Sequence of chain 30.A:
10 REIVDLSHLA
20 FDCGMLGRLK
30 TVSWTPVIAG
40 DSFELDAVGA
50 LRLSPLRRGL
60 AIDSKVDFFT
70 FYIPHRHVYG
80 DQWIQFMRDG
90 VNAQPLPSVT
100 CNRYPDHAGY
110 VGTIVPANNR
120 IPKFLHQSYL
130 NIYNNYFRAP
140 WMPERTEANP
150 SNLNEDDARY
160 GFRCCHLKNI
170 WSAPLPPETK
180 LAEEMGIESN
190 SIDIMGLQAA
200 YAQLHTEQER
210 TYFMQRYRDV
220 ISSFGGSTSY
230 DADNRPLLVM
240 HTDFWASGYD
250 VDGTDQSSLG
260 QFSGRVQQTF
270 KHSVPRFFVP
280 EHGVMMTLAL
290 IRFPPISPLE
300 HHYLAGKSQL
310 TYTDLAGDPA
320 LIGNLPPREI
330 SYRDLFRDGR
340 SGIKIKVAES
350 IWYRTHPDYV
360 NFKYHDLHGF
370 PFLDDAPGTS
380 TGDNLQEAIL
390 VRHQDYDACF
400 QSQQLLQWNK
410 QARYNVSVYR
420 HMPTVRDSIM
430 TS

This small molecule binds to this protein.
Small molecule (SMILES): Nc1ncnc2c1N1CN2[C@H]2C[C@]3(OP3(O)(O)OC[C@H]3OCC[C@@H]3O[P](=O)(O)OC[C@H]3O[C@@H]1C[C@@H]3O)[C@@H](CO[P](=O)(O)O[C@H]1CCO[C@@H]1COP(=O)=O)O2

Sequence of chain 26.A:
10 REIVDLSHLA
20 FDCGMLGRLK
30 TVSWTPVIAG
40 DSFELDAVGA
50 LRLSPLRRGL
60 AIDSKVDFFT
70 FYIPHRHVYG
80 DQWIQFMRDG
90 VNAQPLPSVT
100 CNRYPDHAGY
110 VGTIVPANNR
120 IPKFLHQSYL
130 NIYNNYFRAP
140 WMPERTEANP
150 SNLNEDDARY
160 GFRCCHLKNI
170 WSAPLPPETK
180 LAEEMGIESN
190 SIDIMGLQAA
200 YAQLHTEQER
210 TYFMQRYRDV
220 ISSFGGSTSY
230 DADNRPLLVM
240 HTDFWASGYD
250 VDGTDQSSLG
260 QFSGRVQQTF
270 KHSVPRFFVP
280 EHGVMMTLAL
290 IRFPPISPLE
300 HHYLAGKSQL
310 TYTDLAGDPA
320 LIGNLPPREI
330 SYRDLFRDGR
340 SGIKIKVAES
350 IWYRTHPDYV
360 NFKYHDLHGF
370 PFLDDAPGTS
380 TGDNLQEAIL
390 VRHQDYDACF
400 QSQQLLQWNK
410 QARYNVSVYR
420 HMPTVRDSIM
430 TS

Sequence of chain 30.C:
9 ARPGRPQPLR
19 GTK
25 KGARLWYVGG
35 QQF

Binding-site contacts:
Ligand atom C2' contacts residue DC1 of chain 30.E at 2.2 Å.
Ligand atom C5' contacts residue TYR31 of chain 30.C at 2.9 Å (hydrophobic).
Ligand atom OP2 contacts residue ARG425 of chain 26.A at 3.8 Å.
Ligand atom C6 contacts residue GLU208 of chain 30.A at 2.6 Å.
Ligand atom OP2 contacts residue ASP426 of chain 26.A at 2.8 Å (salt-bridge).
Ligand atom P contacts residue ARG425 of chain 26.A at 3.5 Å.
Ligand atom O3' contacts residue ARG425 of chain 26.A at 3.8 Å.
Ligand atom OP2 contacts residue DC1 of chain 30.H at 2.0 Å.
Ligand atom N1 contacts residue GLU208 of chain 30.A at 1.5 Å (salt-bridge).
Ligand atom OP1 contacts residue ARG28 of chain 30.C at 3.2 Å (salt-bridge).
Ligand atom C4 contacts residue GLU208 of chain 30.A at 3.4 Å.
Ligand atom O3' contacts residue THR423 of chain 26.A at 3.8 Å.
Ligand atom OP1 contacts residue GLY34 of chain 30.C at 3.8 Å.
Ligand atom OP2 contacts residue THR423 of chain 26.A at 2.9 Å.
Ligand atom C1' contacts residue PHE212 of chain 30.A at 3.5 Å (hydrophobic).
Ligand atom O3' contacts residue DC1 of chain 30.E at 3.3 Å.
Ligand atom C5 contacts residue GLU208 of chain 30.A at 3.4 Å.
Ligand atom N3 contacts residue ARG425 of chain 26.A at 3.1 Å (salt-bridge).
Ligand atom O4' contacts residue PHE212 of chain 30.A at 3.4 Å.
Ligand atom C4' contacts residue DC1 of chain 30.H at 2.8 Å.
Ligand atom C2 contacts residue PHE212 of chain 30.A at 3.8 Å (hydrophobic).
Ligand atom N3 contacts residue PHE212 of chain 30.A at 2.9 Å.
Ligand atom C5' contacts residue ARG28 of chain 30.C at 3.1 Å.
Ligand atom O5' contacts residue ARG425 of chain 26.A at 2.8 Å.
Ligand atom C1' contacts residue DC1 of chain 30.E at 3.6 Å.
Ligand atom O4' contacts residue ARG425 of chain 26.A at 3.7 Å.
Ligand atom C2 contacts residue GLU208 of chain 30.A at 1.6 Å.
Ligand atom O5' contacts residue TYR31 of chain 30.C at 3.4 Å (h-bond).
Ligand atom C5' contacts residue DC1 of chain 30.H at 2.3 Å.
Ligand atom O5' contacts residue DC1 of chain 30.H at 2.6 Å.
Ligand atom P contacts residue DC1 of chain 30.H at 2.5 Å.
Ligand atom O3' contacts residue ARG28 of chain 30.C at 3.5 Å (salt-bridge).
Ligand atom N1 contacts residue ARG425 of chain 26.A at 3.6 Å (salt-bridge).
Ligand atom N6 contacts residue GLU208 of chain 30.A at 3.4 Å (salt-bridge).
Ligand atom O5' contacts residue ARG28 of chain 30.C at 3.4 Å.
Ligand atom C2 contacts residue ARG425 of chain 26.A at 3.1 Å.
Ligand atom C4 contacts residue ARG425 of chain 26.A at 3.6 Å.
Ligand atom N3 contacts residue GLU208 of chain 30.A at 2.7 Å (salt-bridge).
Ligand atom C1' contacts residue ALA27 of chain 30.C at 3.8 Å (hydrophobic).
Ligand atom C3' contacts residue DC1 of chain 30.E at 2.9 Å.